Sequence of chain 1.B:
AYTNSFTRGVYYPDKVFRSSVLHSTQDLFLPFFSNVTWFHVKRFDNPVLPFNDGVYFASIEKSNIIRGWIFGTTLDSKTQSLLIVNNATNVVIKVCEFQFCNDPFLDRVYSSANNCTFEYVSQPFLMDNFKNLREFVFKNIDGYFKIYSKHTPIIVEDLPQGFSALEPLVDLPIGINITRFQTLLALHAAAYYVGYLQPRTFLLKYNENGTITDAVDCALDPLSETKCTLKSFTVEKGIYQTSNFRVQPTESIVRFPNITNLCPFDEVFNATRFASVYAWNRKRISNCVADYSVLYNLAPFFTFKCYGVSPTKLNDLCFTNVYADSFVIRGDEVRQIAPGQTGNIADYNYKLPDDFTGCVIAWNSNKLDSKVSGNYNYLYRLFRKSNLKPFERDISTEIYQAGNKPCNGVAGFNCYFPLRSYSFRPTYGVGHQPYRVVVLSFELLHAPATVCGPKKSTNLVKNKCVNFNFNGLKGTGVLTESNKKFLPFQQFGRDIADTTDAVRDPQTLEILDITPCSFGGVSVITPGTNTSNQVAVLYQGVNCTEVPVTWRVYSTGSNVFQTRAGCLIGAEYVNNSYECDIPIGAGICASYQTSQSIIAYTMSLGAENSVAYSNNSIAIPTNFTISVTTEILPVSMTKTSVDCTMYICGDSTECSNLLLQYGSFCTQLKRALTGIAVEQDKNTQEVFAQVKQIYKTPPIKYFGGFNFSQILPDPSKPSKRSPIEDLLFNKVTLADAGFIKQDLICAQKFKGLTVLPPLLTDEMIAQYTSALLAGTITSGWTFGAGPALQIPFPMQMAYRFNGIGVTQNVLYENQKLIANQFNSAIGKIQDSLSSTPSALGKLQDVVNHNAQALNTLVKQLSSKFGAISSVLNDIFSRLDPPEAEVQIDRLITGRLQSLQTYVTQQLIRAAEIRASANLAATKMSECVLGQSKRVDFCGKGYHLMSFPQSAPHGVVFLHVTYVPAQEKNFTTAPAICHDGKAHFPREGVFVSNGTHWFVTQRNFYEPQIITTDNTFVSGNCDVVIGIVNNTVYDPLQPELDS

This protein binds this small molecule.
Small molecule (SMILES): CC(=O)N[C@@H]1[C@@H](O)[C@H](O)[C@@H](CO)O[C@H]1O

Sequence of chain 1.C:
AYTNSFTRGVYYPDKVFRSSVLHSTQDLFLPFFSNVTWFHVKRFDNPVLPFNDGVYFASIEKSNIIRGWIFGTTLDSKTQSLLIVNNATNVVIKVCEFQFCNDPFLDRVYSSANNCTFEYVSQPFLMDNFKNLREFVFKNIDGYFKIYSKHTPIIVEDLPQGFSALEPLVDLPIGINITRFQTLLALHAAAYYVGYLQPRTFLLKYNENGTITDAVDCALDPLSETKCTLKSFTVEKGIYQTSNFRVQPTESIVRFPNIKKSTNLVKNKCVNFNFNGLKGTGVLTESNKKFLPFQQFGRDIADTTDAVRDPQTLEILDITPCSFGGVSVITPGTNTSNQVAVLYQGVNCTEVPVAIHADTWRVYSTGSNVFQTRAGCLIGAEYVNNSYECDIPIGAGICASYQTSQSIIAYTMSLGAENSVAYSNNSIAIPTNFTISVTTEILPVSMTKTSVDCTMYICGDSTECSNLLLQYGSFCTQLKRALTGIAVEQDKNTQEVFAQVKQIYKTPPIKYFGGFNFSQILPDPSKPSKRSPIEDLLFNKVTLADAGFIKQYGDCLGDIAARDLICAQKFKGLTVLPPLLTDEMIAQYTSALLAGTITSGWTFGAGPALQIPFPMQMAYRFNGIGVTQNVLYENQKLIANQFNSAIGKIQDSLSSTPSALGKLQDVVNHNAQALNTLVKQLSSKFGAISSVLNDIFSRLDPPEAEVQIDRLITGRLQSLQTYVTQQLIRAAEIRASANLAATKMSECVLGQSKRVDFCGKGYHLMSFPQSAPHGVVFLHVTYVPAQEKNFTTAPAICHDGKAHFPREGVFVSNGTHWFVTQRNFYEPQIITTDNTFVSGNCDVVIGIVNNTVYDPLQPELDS

Binding-site contacts:
Ligand atom C1 contacts residue ASN706 of chain 1.C at 1.4 Å.
Ligand atom C8 contacts residue ASN706 of chain 1.C at 3.9 Å.
Ligand atom O5 contacts residue TYR793 of chain 1.B at 4.4 Å.
Ligand atom N2 contacts residue ASN706 of chain 1.C at 2.9 Å (h-bond).
Ligand atom O5 contacts residue ASN706 of chain 1.C at 2.4 Å (h-bond).
Ligand atom C4 contacts residue ASN706 of chain 1.C at 4.2 Å.
Ligand atom O6 contacts residue TYR793 of chain 1.B at 3.8 Å.
Ligand atom C7 contacts residue ASN706 of chain 1.C at 3.6 Å.
Ligand atom C3 contacts residue ASN706 of chain 1.C at 3.8 Å.
Ligand atom C5 contacts residue ASN706 of chain 1.C at 3.7 Å.
Ligand atom O7 contacts residue ASN706 of chain 1.C at 4.5 Å.
Ligand atom C2 contacts residue ASN706 of chain 1.C at 2.5 Å.